The small molecule below binds the protein below.
Small molecule (SMILES): NC(=[NH2+])NCCC[C@H](N)C(=O)O

Sequence of chain 1.B:
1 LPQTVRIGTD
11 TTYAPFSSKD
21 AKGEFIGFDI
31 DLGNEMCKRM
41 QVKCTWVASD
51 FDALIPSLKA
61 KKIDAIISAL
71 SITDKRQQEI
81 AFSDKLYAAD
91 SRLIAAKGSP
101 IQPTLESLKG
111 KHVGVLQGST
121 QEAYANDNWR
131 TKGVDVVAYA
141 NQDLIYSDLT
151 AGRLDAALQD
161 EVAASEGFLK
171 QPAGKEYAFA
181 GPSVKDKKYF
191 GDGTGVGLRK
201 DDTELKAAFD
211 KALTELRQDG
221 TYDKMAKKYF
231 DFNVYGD

Binding-site contacts:
Ligand atom OXT contacts residue LEU70 of chain 1.B at 3.6 Å.
Ligand atom OXT contacts residue SER71 of chain 1.B at 2.9 Å (h-bond).
Ligand atom CG contacts residue ALA69 of chain 1.B at 3.3 Å (hydrophobic).
Ligand atom CA contacts residue ALA69 of chain 1.B at 3.6 Å (hydrophobic).
Ligand atom NH2 contacts residue ASP10 of chain 1.B at 3.6 Å.
Ligand atom CB contacts residue GLN121 of chain 1.B at 3.5 Å.
Ligand atom OXT contacts residue ARG76 of chain 1.B at 2.9 Å (salt-bridge).
Ligand atom NH2 contacts residue TYR13 of chain 1.B at 3.1 Å.
Ligand atom OXT contacts residue ALA69 of chain 1.B at 3.1 Å (h-bond).
Ligand atom CA contacts residue ASP160 of chain 1.B at 3.8 Å.
Ligand atom OXT contacts residue PHE51 of chain 1.B at 3.6 Å.
Ligand atom N contacts residue SER71 of chain 1.B at 3.1 Å (h-bond).
Ligand atom CZ contacts residue SER68 of chain 1.B at 3.6 Å.
Ligand atom CG contacts residue PHE51 of chain 1.B at 3.7 Å (hydrophobic).
Ligand atom CD contacts residue LEU116 of chain 1.B at 3.5 Å (hydrophobic).
Ligand atom O contacts residue THR120 of chain 1.B at 2.9 Å (h-bond).
Ligand atom C contacts residue SER71 of chain 1.B at 3.8 Å.
Ligand atom NH1 contacts residue ASP10 of chain 1.B at 3.0 Å (salt-bridge).
Ligand atom CA contacts residue SER71 of chain 1.B at 3.9 Å.
Ligand atom C contacts residue PHE51 of chain 1.B at 3.8 Å (hydrophobic).
Ligand atom CB contacts residue TYR13 of chain 1.B at 3.7 Å (hydrophobic).
Ligand atom O contacts residue PHE51 of chain 1.B at 3.6 Å.
Ligand atom O contacts residue ARG76 of chain 1.B at 3.0 Å (salt-bridge).
Ligand atom C contacts residue ARG76 of chain 1.B at 3.7 Å.
Ligand atom NH2 contacts residue LEU116 of chain 1.B at 3.7 Å.
Ligand atom CA contacts residue GLN121 of chain 1.B at 3.7 Å.
Ligand atom CZ contacts residue TYR13 of chain 1.B at 3.4 Å (hydrophobic).
Ligand atom N contacts residue ALA69 of chain 1.B at 2.7 Å (h-bond).
Ligand atom NE contacts residue TYR13 of chain 1.B at 3.7 Å.
Ligand atom NE contacts residue SER68 of chain 1.B at 3.0 Å (h-bond).
Ligand atom N contacts residue ASP160 of chain 1.B at 2.8 Å (salt-bridge).
Ligand atom C contacts residue ALA69 of chain 1.B at 3.7 Å (hydrophobic).
Ligand atom NH1 contacts residue TYR13 of chain 1.B at 3.4 Å.
Ligand atom CD contacts residue TYR13 of chain 1.B at 3.6 Å (hydrophobic).
Ligand atom NE contacts residue PHE51 of chain 1.B at 3.4 Å.
Ligand atom NH1 contacts residue SER68 of chain 1.B at 2.8 Å (h-bond).
Ligand atom CD contacts residue PHE51 of chain 1.B at 3.5 Å (hydrophobic).
Ligand atom O contacts residue SER119 of chain 1.B at 3.3 Å.
Ligand atom CA contacts residue THR120 of chain 1.B at 3.8 Å.
Ligand atom CZ contacts residue PHE51 of chain 1.B at 3.7 Å (hydrophobic).